Binding-site contacts:
Ligand atom CD contacts residue HIS87 of chain 1.B at 3.5 Å.
Ligand atom N34 contacts residue GLY148 of chain 1.B at 3.5 Å.
Ligand atom NH2 contacts residue ASN85 of chain 1.B at 2.9 Å (h-bond).
Ligand atom O1 contacts residue PRO149 of chain 1.B at 3.5 Å.
Ligand atom CA contacts residue GLY148 of chain 1.B at 3.3 Å.
Ligand atom C22 contacts residue SER146 of chain 1.B at 3.4 Å.
Ligand atom N23 contacts residue SER146 of chain 1.B at 2.7 Å (h-bond).
Ligand atom C27 contacts residue ASP199 of chain 1.B at 3.2 Å.
Ligand atom NE contacts residue ASP84 of chain 1.B at 3.4 Å (salt-bridge).
Ligand atom C19 contacts residue ASP151 of chain 1.B at 3.2 Å.
Ligand atom C16 contacts residue SER146 of chain 1.B at 3.4 Å.
Ligand atom NE contacts residue ASP47 of chain 1.B at 2.8 Å (salt-bridge).
Ligand atom C8 contacts residue VAL124 of chain 1.B at 3.2 Å (hydrophobic).
Ligand atom C9 contacts residue VAL124 of chain 1.B at 3.5 Å (hydrophobic).
Ligand atom N35 contacts residue ALA185 of chain 1.B at 2.9 Å (h-bond).
Ligand atom N23 contacts residue SER261 of chain 1.B at 3.5 Å (h-bond).
Ligand atom C22 contacts residue TRP147 of chain 1.B at 3.3 Å (hydrophobic).
Ligand atom NH1 contacts residue GLY158 of chain 1.B at 3.4 Å (h-bond).
Ligand atom N contacts residue GLY148 of chain 1.B at 2.9 Å (h-bond).
Ligand atom O contacts residue GLY148 of chain 1.B at 3.2 Å (h-bond).
Ligand atom CZ contacts residue TYR201 of chain 1.B at 3.4 Å (hydrophobic).
Ligand atom C21 contacts residue TRP147 of chain 1.B at 3.4 Å (hydrophobic).
Ligand atom NH1 contacts residue TYR201 of chain 1.B at 2.9 Å (h-bond).
Ligand atom N2 contacts residue GLU129 of chain 1.B at 2.9 Å (salt-bridge).
Ligand atom NH2 contacts residue ASP47 of chain 1.B at 3.4 Å (salt-bridge).
Ligand atom NE contacts residue GLU129 of chain 1.B at 2.9 Å (salt-bridge).
Ligand atom N34 contacts residue ASP199 of chain 1.B at 2.8 Å (salt-bridge).
Ligand atom C21 contacts residue ALA185 of chain 1.B at 3.5 Å (hydrophobic).
Ligand atom N35 contacts residue ASP199 of chain 1.B at 2.8 Å (salt-bridge).
Ligand atom NH1 contacts residue ASP157 of chain 1.B at 3.4 Å (salt-bridge).
Ligand atom C16 contacts residue SER261 of chain 1.B at 3.1 Å.
Ligand atom O contacts residue TRP147 of chain 1.B at 3.1 Å.
Ligand atom N34 contacts residue PRO149 of chain 1.B at 3.1 Å (h-bond).
Ligand atom N2 contacts residue THR125 of chain 1.B at 3.6 Å.
Ligand atom NE contacts residue TYR201 of chain 1.B at 3.2 Å (h-bond).
Ligand atom N2 contacts residue VAL124 of chain 1.B at 2.8 Å (h-bond).
Ligand atom CZ contacts residue ASP47 of chain 1.B at 3.5 Å.
Ligand atom CZ contacts residue ASP157 of chain 1.B at 3.5 Å.
Ligand atom N34 contacts residue ASP151 of chain 1.B at 3.5 Å (salt-bridge).
Ligand atom NH2 contacts residue ASP157 of chain 1.B at 2.8 Å (salt-bridge).

Sequence of chain 1.B:
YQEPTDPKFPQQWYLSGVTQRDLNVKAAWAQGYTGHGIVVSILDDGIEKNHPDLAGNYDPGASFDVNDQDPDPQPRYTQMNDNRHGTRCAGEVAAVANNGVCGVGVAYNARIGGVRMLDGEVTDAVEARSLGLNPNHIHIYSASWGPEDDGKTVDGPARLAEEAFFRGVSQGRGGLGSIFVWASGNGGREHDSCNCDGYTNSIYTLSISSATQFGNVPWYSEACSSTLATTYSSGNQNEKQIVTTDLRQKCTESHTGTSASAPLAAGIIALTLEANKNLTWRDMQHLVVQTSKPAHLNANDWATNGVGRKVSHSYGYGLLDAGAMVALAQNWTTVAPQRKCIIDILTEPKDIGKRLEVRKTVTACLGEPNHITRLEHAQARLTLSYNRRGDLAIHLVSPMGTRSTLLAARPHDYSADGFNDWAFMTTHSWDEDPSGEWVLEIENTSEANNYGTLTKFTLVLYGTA

A small-molecule ligand and the protein it binds are described below.
Small molecule (SMILES): CC(C)(C)[C@H](NC(=O)[C@H](CCCN=C(N)N)NC(=O)Cc1ccc(CN=C(N)N)cc1)C(=O)N[C@@H](CCCN=C(N)N)C(=O)NCc1ccc(C(=N)N)cc1